Binding-site contacts:
Ligand atom C5' contacts residue GLY64 of chain 1.D at 3.2 Å.
Ligand atom P contacts residue LYS68 of chain 1.D at 3.7 Å.
Ligand atom P contacts residue ILE69 of chain 1.D at 3.9 Å.
Ligand atom C5' contacts residue GLY66 of chain 1.D at 3.7 Å.
Ligand atom OP1 contacts residue LEU62 of chain 1.D at 3.7 Å.
Ligand atom OP2 contacts residue GLY66 of chain 1.D at 3.6 Å.
Ligand atom OP2 contacts residue NA1 of chain 1.I at 3.9 Å.
Ligand atom P contacts residue NA1 of chain 1.I at 3.7 Å.
Ligand atom P contacts residue VAL65 of chain 1.D at 3.8 Å.
Ligand atom C1' contacts residue ALA38 of chain 1.D at 3.9 Å (hydrophobic).
Ligand atom O5' contacts residue GLY66 of chain 1.D at 3.8 Å.
Ligand atom OP1 contacts residue GLY66 of chain 1.D at 2.8 Å (h-bond).
Ligand atom C3' contacts residue GLY66 of chain 1.D at 3.8 Å.
Ligand atom P contacts residue GLY64 of chain 1.D at 3.8 Å.
Ligand atom OP1 contacts residue LYS68 of chain 1.D at 3.7 Å.
Ligand atom O3' contacts residue VAL65 of chain 1.D at 3.9 Å.
Ligand atom P contacts residue GLY66 of chain 1.D at 3.8 Å.
Ligand atom C3' contacts residue LYS68 of chain 1.D at 3.8 Å.
Ligand atom N1 contacts residue HIS34 of chain 1.D at 3.9 Å.
Ligand atom O4' contacts residue ALA38 of chain 1.D at 3.5 Å.
Ligand atom OP2 contacts residue THR67 of chain 1.D at 3.8 Å.
Ligand atom C4' contacts residue GLY64 of chain 1.D at 3.3 Å.
Ligand atom OP2 contacts residue VAL65 of chain 1.D at 3.6 Å.
Ligand atom OP1 contacts residue ILE69 of chain 1.D at 3.0 Å (h-bond).
Ligand atom OP1 contacts residue VAL65 of chain 1.D at 3.3 Å (h-bond).
Ligand atom C5' contacts residue TYR39 of chain 1.D at 3.5 Å (hydrophobic).
Ligand atom OP1 contacts residue THR67 of chain 1.D at 3.7 Å.
Ligand atom OP1 contacts residue PRO63 of chain 1.D at 3.6 Å.
Ligand atom OP1 contacts residue NA1 of chain 1.I at 2.5 Å (h-bond).
Ligand atom O3' contacts residue GLY64 of chain 1.D at 3.4 Å.
Ligand atom OP1 contacts residue LYS68 of chain 1.D at 3.6 Å.
Ligand atom O3' contacts residue LYS68 of chain 1.D at 3.7 Å.
Ligand atom OP1 contacts residue GLY64 of chain 1.D at 3.0 Å (h-bond).
Ligand atom OP3 contacts residue LYS35 of chain 1.D at 2.7 Å (salt-bridge).
Ligand atom O5' contacts residue LYS35 of chain 1.D at 3.8 Å.
Ligand atom OP2 contacts residue LYS35 of chain 1.D at 3.5 Å (salt-bridge).
Ligand atom P contacts residue LYS35 of chain 1.D at 3.6 Å.
Ligand atom OP2 contacts residue LYS68 of chain 1.D at 3.1 Å.
Ligand atom O3' contacts residue ILE69 of chain 1.D at 3.4 Å.
Ligand atom N3 contacts residue ALA38 of chain 1.D at 3.5 Å.

Sequence of chain 1.D:
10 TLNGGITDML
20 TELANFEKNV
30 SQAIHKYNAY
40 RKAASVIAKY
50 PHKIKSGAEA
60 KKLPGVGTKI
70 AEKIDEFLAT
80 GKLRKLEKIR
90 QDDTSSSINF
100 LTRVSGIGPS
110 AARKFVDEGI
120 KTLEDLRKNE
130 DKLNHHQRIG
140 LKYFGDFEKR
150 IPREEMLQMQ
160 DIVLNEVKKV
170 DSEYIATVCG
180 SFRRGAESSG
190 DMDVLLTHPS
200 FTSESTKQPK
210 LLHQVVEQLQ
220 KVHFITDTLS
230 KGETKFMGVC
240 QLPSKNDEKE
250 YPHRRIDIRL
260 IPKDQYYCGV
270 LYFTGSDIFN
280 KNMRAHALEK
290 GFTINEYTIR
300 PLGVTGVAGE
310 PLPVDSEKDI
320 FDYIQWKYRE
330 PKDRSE

The protein below binds the small molecule below.
Small molecule (SMILES): Cc1cn([C@H]2C[C@H](O[P](=O)(O)OC[C@H]3O[C@@H](n4ccc(N)nc4=O)C[C@@H]3O[P](=O)(O)OC[C@H]3O[C@@H](n4cnc5c(=O)nc(N)[nH]c54)C[C@@H]3O[P](=O)(O)OC[C@H]3O[C@@H](n4cnc5c(=O)nc(N)[nH]c54)C[C@@H]3O)[C@@H](CO[P](=O)(O)O[C@H]3C[C@H](n4cnc5c(=O)nc(N)[nH]c54)O[C@@H]3COP(=O)(O)O)O2)c(=O)[nH]c1=O